Sequence of chain 3.H:
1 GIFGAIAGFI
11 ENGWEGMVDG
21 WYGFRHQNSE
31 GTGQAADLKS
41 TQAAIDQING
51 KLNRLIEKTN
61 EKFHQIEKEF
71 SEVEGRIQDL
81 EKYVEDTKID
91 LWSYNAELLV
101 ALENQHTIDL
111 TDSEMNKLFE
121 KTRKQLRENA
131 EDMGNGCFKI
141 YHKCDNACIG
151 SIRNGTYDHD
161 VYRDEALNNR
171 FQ

Binding-site contacts:
Ligand atom O7 contacts residue GLY150 of chain 3.H at 3.4 Å (h-bond).
Ligand atom O5 contacts residue ASN154 of chain 3.H at 2.3 Å (h-bond).
Ligand atom O7 contacts residue ARG153 of chain 3.H at 3.3 Å.
Ligand atom C1 contacts residue ASN154 of chain 3.H at 1.4 Å.
Ligand atom O7 contacts residue ASN154 of chain 3.H at 2.5 Å (h-bond).
Ligand atom N2 contacts residue ASN154 of chain 3.H at 3.2 Å (h-bond).
Ligand atom C8 contacts residue ALA36 of chain 3.H at 4.5 Å (hydrophobic).
Ligand atom C7 contacts residue ARG153 of chain 3.H at 3.4 Å.
Ligand atom O3 contacts residue ARG153 of chain 3.H at 2.7 Å (salt-bridge).
Ligand atom C2 contacts residue ASN154 of chain 3.H at 2.5 Å.
Ligand atom C2 contacts residue ARG153 of chain 3.H at 3.5 Å.
Ligand atom C2 contacts residue GLY150 of chain 3.H at 4.0 Å.
Ligand atom C3 contacts residue ASN154 of chain 3.H at 3.9 Å.
Ligand atom C3 contacts residue ARG153 of chain 3.H at 3.6 Å.
Ligand atom C8 contacts residue ARG153 of chain 3.H at 3.3 Å.
Ligand atom N2 contacts residue GLY150 of chain 3.H at 4.3 Å.
Ligand atom C5 contacts residue ASN154 of chain 3.H at 3.6 Å.
Ligand atom C1 contacts residue GLY150 of chain 3.H at 4.0 Å.
Ligand atom C4 contacts residue ASN154 of chain 3.H at 4.2 Å.
Ligand atom N2 contacts residue ARG153 of chain 3.H at 3.1 Å (salt-bridge).
Ligand atom C7 contacts residue GLY150 of chain 3.H at 4.1 Å.
Ligand atom C7 contacts residue ASN154 of chain 3.H at 3.2 Å.

The protein below binds the small molecule below.
Small molecule (SMILES): CC(=O)N[C@@H]1[C@@H](O)[C@H](O)[C@@H](CO)O[C@H]1O